Binding-site contacts:
Ligand atom C1 contacts residue HIS155 of chain 1.B at 3.4 Å.
Ligand atom C2 contacts residue ASN118 of chain 1.B at 2.9 Å.
Ligand atom C5 contacts residue HIS155 of chain 1.B at 4.3 Å.
Ligand atom C7 contacts residue ASN118 of chain 1.B at 4.1 Å.
Ligand atom O6 contacts residue HIS155 of chain 1.B at 4.3 Å.
Ligand atom O6 contacts residue ASN116 of chain 1.B at 4.2 Å.
Ligand atom C4 contacts residue ASN118 of chain 1.B at 4.2 Å.
Ligand atom C3 contacts residue ASN118 of chain 1.B at 3.6 Å.
Ligand atom N2 contacts residue ASN118 of chain 1.B at 2.8 Å (h-bond).
Ligand atom C6 contacts residue HIS155 of chain 1.B at 4.5 Å.
Ligand atom C6 contacts residue ASN116 of chain 1.B at 4.3 Å.
Ligand atom C5 contacts residue ASN118 of chain 1.B at 3.6 Å.
Ligand atom O5 contacts residue HIS155 of chain 1.B at 3.0 Å (h-bond).
Ligand atom C1 contacts residue ASN118 of chain 1.B at 2.1 Å.
Ligand atom O5 contacts residue ASN118 of chain 1.B at 3.2 Å (h-bond).

This small molecule binds to this protein.
Small molecule (SMILES): CC(=O)N[C@@H]1[C@@H](O)[C@H](O)[C@@H](CO)O[C@H]1O

Sequence of chain 1.B:
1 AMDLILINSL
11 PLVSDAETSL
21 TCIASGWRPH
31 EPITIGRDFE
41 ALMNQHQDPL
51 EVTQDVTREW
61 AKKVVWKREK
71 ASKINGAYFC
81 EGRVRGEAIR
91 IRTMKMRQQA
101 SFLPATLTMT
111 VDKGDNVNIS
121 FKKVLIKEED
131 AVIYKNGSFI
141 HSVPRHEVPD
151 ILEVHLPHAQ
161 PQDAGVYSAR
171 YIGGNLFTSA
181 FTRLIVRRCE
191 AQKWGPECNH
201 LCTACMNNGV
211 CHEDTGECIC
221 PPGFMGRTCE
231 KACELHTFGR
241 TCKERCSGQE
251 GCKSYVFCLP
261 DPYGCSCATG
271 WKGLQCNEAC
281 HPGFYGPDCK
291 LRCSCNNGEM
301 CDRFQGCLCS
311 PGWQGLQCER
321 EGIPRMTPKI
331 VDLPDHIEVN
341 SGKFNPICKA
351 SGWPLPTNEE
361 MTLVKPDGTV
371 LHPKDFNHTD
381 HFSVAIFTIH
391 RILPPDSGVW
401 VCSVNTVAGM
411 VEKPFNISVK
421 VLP